Sequence of chain 1.A:
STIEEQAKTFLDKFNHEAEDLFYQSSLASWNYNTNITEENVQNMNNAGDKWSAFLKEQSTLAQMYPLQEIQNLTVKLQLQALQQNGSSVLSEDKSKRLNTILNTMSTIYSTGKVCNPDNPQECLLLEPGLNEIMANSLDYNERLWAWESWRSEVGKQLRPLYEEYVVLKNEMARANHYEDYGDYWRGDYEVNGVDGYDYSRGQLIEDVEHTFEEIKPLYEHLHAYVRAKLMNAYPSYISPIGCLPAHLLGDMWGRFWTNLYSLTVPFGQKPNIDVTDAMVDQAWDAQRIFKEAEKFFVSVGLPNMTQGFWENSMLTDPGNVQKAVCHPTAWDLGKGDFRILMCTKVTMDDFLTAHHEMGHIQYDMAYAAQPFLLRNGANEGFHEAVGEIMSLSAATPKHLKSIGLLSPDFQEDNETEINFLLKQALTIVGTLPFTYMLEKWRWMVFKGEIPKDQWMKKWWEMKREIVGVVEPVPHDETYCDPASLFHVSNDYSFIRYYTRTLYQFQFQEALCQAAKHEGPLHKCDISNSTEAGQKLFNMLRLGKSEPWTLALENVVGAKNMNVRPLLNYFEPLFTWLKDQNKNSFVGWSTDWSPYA

This small molecule binds to this protein.
Small molecule (SMILES): CC(=O)N[C@H]1[C@H](O[C@H]2[C@H](O)[C@@H](NC(C)=O)CO[C@@H]2CO)O[C@H](CO)[C@@H](O)[C@@H]1O

Binding-site contacts:
Ligand atom O5 contacts residue ASN528 of chain 1.A at 2.5 Å (h-bond).
Ligand atom O7 contacts residue ASP525 of chain 1.A at 3.4 Å (salt-bridge).
Ligand atom C1 contacts residue ASN528 of chain 1.A at 1.4 Å.
Ligand atom C4 contacts residue ASN528 of chain 1.A at 4.3 Å.
Ligand atom C7 contacts residue ASN528 of chain 1.A at 3.3 Å.
Ligand atom C5 contacts residue ASN528 of chain 1.A at 3.7 Å.
Ligand atom O6 contacts residue SER402 of chain 1.A at 3.6 Å.
Ligand atom C7 contacts residue SER527 of chain 1.A at 4.3 Å.
Ligand atom O7 contacts residue ASN528 of chain 1.A at 4.2 Å.
Ligand atom C2 contacts residue ASN528 of chain 1.A at 2.5 Å.
Ligand atom O7 contacts residue SER402 of chain 1.A at 3.6 Å (h-bond).
Ligand atom O7 contacts residue SER527 of chain 1.A at 3.6 Å.
Ligand atom C8 contacts residue ASN528 of chain 1.A at 3.4 Å.
Ligand atom N2 contacts residue ASN528 of chain 1.A at 2.8 Å (h-bond).
Ligand atom C8 contacts residue SER402 of chain 1.A at 3.9 Å.
Ligand atom C5 contacts residue SER402 of chain 1.A at 4.4 Å.
Ligand atom C3 contacts residue ASN528 of chain 1.A at 3.8 Å.
Ligand atom C6 contacts residue SER402 of chain 1.A at 3.2 Å.
Ligand atom C7 contacts residue SER402 of chain 1.A at 3.6 Å.
Ligand atom N2 contacts residue SER527 of chain 1.A at 4.2 Å.
Ligand atom N2 contacts residue SER402 of chain 1.A at 4.2 Å.
Ligand atom O3 contacts residue SER402 of chain 1.A at 4.0 Å.